Binding-site contacts:
Ligand atom C20 contacts residue HIS7 of chain 5.A at 3.9 Å.
Ligand atom C20 contacts residue ARG45 of chain 5.A at 3.6 Å.
Ligand atom C08 contacts residue PRO209 of chain 3.A at 3.8 Å (hydrophobic).
Ligand atom C04 contacts residue VAL181 of chain 3.A at 4.0 Å (hydrophobic).
Ligand atom C16 contacts residue TYR160 of chain 3.A at 3.6 Å (hydrophobic).
Ligand atom C01 contacts residue MET159 of chain 3.A at 3.5 Å (hydrophobic).
Ligand atom C06 contacts residue TYR160 of chain 3.A at 3.7 Å (hydrophobic).
Ligand atom C02 contacts residue MET183 of chain 3.A at 3.5 Å (hydrophobic).
Ligand atom C11 contacts residue ASP206 of chain 3.A at 3.8 Å.
Ligand atom C12 contacts residue TYR160 of chain 3.A at 4.0 Å (hydrophobic).
Ligand atom N17 contacts residue SER91 of chain 3.A at 3.6 Å.
Ligand atom C02 contacts residue VAL181 of chain 3.A at 3.6 Å (hydrophobic).
Ligand atom C12 contacts residue GLY93 of chain 3.A at 4.0 Å.
Ligand atom C03 contacts residue GLU182 of chain 3.A at 3.7 Å.
Ligand atom O23 contacts residue ASP206 of chain 3.A at 2.8 Å (salt-bridge).
Ligand atom C15 contacts residue SER91 of chain 3.A at 3.8 Å.
Ligand atom C22 contacts residue MET183 of chain 3.A at 3.9 Å (hydrophobic).
Ligand atom C03 contacts residue MET183 of chain 3.A at 3.7 Å (hydrophobic).
Ligand atom C21 contacts residue HIS7 of chain 5.A at 3.6 Å.
Ligand atom C01 contacts residue TYR160 of chain 3.A at 3.8 Å (hydrophobic).
Ligand atom N13 contacts residue GLY93 of chain 3.A at 3.9 Å.
Ligand atom C19 contacts residue ARG45 of chain 5.A at 3.4 Å.
Ligand atom C10 contacts residue GLY207 of chain 3.A at 3.7 Å.
Ligand atom C07 contacts residue TYR160 of chain 3.A at 3.8 Å (hydrophobic).
Ligand atom C14 contacts residue GLY93 of chain 3.A at 3.4 Å.
Ligand atom C15 contacts residue ASP206 of chain 3.A at 3.8 Å.
Ligand atom C04 contacts residue TYR160 of chain 3.A at 3.8 Å (hydrophobic).
Ligand atom C18 contacts residue MET183 of chain 3.A at 4.0 Å (hydrophobic).
Ligand atom C09 contacts residue PRO209 of chain 3.A at 3.6 Å (hydrophobic).
Ligand atom C05 contacts residue TYR160 of chain 3.A at 3.6 Å (hydrophobic).
Ligand atom C10 contacts residue CYS208 of chain 3.A at 3.6 Å (hydrophobic).
Ligand atom C22 contacts residue TYR160 of chain 3.A at 3.6 Å (hydrophobic).
Ligand atom C03 contacts residue VAL181 of chain 3.A at 3.9 Å (hydrophobic).
Ligand atom C09 contacts residue CYS208 of chain 3.A at 3.6 Å (hydrophobic).
Ligand atom C20 contacts residue VAL66 of chain 3.A at 3.8 Å (hydrophobic).
Ligand atom C11 contacts residue GLY93 of chain 3.A at 3.7 Å.
Ligand atom C01 contacts residue VAL181 of chain 3.A at 3.8 Å (hydrophobic).
Ligand atom C14 contacts residue CYS92 of chain 3.A at 3.5 Å (hydrophobic).
Ligand atom C14 contacts residue VAL181 of chain 3.A at 3.6 Å (hydrophobic).
Ligand atom C19 contacts residue PO41 of chain 3.F at 4.0 Å.

Sequence of chain 3.A:
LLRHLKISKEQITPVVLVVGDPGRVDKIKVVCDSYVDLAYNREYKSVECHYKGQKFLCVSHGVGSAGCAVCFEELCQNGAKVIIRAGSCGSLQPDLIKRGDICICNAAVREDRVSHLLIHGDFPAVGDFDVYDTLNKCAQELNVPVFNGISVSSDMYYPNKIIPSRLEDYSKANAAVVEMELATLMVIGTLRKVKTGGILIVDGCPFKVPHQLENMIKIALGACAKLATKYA

Sequence of chain 5.A:
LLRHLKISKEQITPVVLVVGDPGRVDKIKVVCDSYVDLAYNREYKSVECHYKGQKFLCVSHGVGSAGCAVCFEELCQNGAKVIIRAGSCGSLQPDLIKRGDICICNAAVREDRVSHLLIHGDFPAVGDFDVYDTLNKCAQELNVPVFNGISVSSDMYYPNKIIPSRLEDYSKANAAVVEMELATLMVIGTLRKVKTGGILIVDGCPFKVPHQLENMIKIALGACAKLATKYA

A protein and the small-molecule ligand that binds it are described below.
Small molecule (SMILES): O[C@H](CNC1CCCC1)Cn1c2ccccc2c2ccccc21